Sequence of chain 2.A:
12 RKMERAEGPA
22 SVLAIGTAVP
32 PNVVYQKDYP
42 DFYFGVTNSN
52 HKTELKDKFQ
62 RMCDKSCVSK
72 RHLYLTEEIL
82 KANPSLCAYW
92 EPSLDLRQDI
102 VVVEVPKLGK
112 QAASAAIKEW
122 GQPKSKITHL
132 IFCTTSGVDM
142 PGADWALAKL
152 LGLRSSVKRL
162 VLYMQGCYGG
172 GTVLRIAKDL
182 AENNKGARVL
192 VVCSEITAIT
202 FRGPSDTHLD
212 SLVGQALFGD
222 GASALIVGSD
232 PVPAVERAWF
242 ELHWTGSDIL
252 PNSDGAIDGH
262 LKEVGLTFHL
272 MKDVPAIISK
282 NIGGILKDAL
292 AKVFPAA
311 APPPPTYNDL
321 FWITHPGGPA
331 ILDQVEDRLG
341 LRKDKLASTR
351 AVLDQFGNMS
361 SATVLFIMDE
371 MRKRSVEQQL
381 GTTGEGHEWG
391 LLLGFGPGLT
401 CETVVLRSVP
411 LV

Binding-site contacts:
Ligand atom OAE contacts residue ILE200 of chain 2.A at 4.3 Å.
Ligand atom CAD contacts residue PHE219 of chain 2.A at 4.3 Å (hydrophobic).
Ligand atom CAB contacts residue SER360 of chain 2.A at 3.1 Å.
Ligand atom CAD contacts residue THR201 of chain 2.A at 3.7 Å.
Ligand atom OAE contacts residue THR136 of chain 2.A at 3.7 Å.
Ligand atom CAA contacts residue ILE197 of chain 2.A at 3.7 Å (hydrophobic).
Ligand atom CAD contacts residue THR198 of chain 2.A at 3.4 Å.
Ligand atom CAA contacts residue ILE200 of chain 2.A at 4.1 Å (hydrophobic).
Ligand atom CAD contacts residue ILE200 of chain 2.A at 4.5 Å (hydrophobic).
Ligand atom CAB contacts residue GLU196 of chain 2.A at 4.0 Å.
Ligand atom NAC contacts residue SER137 of chain 2.A at 4.2 Å.
Ligand atom NAC contacts residue THR136 of chain 2.A at 4.4 Å.
Ligand atom OAE contacts residue PHE269 of chain 2.A at 4.0 Å.
Ligand atom OAE contacts residue THR201 of chain 2.A at 4.1 Å.
Ligand atom CAA contacts residue GLU196 of chain 2.A at 3.3 Å.
Ligand atom CAA contacts residue SER137 of chain 2.A at 2.8 Å.
Ligand atom CAA contacts residue THR136 of chain 2.A at 4.3 Å.
Ligand atom CAA contacts residue THR198 of chain 2.A at 4.4 Å.
Ligand atom NAC contacts residue GLU196 of chain 2.A at 4.2 Å.
Ligand atom OAE contacts residue LEU267 of chain 2.A at 3.8 Å.
Ligand atom NAC contacts residue SER360 of chain 2.A at 4.5 Å.

The protein below binds the small molecule below.
Small molecule (SMILES): C[N+](C)(C)[O-]